Sequence of chain 1.A:
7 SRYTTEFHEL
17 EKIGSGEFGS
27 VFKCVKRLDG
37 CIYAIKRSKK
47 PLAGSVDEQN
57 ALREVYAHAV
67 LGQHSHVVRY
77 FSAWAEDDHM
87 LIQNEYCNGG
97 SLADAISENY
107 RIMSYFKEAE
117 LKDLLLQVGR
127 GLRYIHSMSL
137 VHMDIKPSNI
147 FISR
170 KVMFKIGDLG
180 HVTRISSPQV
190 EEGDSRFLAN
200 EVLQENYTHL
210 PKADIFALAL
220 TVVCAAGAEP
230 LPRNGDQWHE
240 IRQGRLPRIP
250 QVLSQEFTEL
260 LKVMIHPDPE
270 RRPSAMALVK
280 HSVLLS

This small molecule binds to this protein.
Small molecule (SMILES): C=CCn1c(=O)c2cnc(Nc3ccc(N4CCOCC4)cc3)nc2n1-c1cccc(C(C)(C)O)n1

Binding-site contacts:
Ligand atom C24 contacts residue GLY96 of chain 1.A at 3.8 Å.
Ligand atom N34 contacts residue TYR92 of chain 1.A at 3.9 Å.
Ligand atom N34 contacts residue CYS93 of chain 1.A at 3.0 Å (h-bond).
Ligand atom C06 contacts residue ASN90 of chain 1.A at 3.4 Å.
Ligand atom C17 contacts residue VAL27 of chain 1.A at 3.7 Å (hydrophobic).
Ligand atom C22 contacts residue GLY96 of chain 1.A at 3.6 Å.
Ligand atom C08 contacts residue VAL27 of chain 1.A at 3.9 Å (hydrophobic).
Ligand atom C06 contacts residue ALA40 of chain 1.A at 3.8 Å (hydrophobic).
Ligand atom N19 contacts residue PHE147 of chain 1.A at 3.2 Å.
Ligand atom C23 contacts residue CYS93 of chain 1.A at 3.2 Å (hydrophobic).
Ligand atom C30 contacts residue ASP100 of chain 1.A at 3.8 Å.
Ligand atom C18 contacts residue ALA40 of chain 1.A at 3.9 Å (hydrophobic).
Ligand atom N34 contacts residue GLU91 of chain 1.A at 3.7 Å.
Ligand atom C12 contacts residue ASN145 of chain 1.A at 3.8 Å.
Ligand atom N07 contacts residue PHE147 of chain 1.A at 3.5 Å.
Ligand atom C33 contacts residue GLY96 of chain 1.A at 3.8 Å.
Ligand atom C16 contacts residue GLY20 of chain 1.A at 3.7 Å.
Ligand atom C35 contacts residue GLU91 of chain 1.A at 3.0 Å.
Ligand atom C36 contacts residue ALA40 of chain 1.A at 3.6 Å (hydrophobic).
Ligand atom C23 contacts residue GLY96 of chain 1.A at 3.6 Å.
Ligand atom C35 contacts residue CYS93 of chain 1.A at 3.8 Å (hydrophobic).
Ligand atom O01 contacts residue ASN90 of chain 1.A at 3.0 Å (h-bond).
Ligand atom C20 contacts residue PHE147 of chain 1.A at 3.7 Å (hydrophobic).
Ligand atom C12 contacts residue ASP177 of chain 1.A at 3.6 Å.
Ligand atom C22 contacts residue CYS93 of chain 1.A at 3.4 Å (hydrophobic).
Ligand atom O01 contacts residue VAL74 of chain 1.A at 3.4 Å.
Ligand atom C31 contacts residue ASP100 of chain 1.A at 3.9 Å.
Ligand atom C18 contacts residue PHE147 of chain 1.A at 3.3 Å (hydrophobic).
Ligand atom C23 contacts residue TYR92 of chain 1.A at 3.5 Å (hydrophobic).
Ligand atom C35 contacts residue ALA40 of chain 1.A at 3.7 Å (hydrophobic).
Ligand atom C20 contacts residue CYS93 of chain 1.A at 3.8 Å (hydrophobic).
Ligand atom N21 contacts residue CYS93 of chain 1.A at 2.8 Å (h-bond).
Ligand atom C06 contacts residue LYS42 of chain 1.A at 3.8 Å.
Ligand atom C16 contacts residue ILE19 of chain 1.A at 3.6 Å (hydrophobic).
Ligand atom N09 contacts residue PHE147 of chain 1.A at 3.6 Å.
Ligand atom O13 contacts residue PHE24 of chain 1.A at 3.6 Å.
Ligand atom N03 contacts residue PHE147 of chain 1.A at 3.8 Å.
Ligand atom C31 contacts residue ILE19 of chain 1.A at 3.6 Å (hydrophobic).
Ligand atom C08 contacts residue PHE147 of chain 1.A at 3.7 Å (hydrophobic).
Ligand atom C32 contacts residue ILE19 of chain 1.A at 3.7 Å (hydrophobic).